Binding-site contacts:
Ligand atom CD1 contacts residue FAD1 of chain 1.E at 3.2 Å.
Ligand atom C12 contacts residue PHE526 of chain 1.A at 3.6 Å (hydrophobic).
Ligand atom C14 contacts residue MET206 of chain 1.A at 3.5 Å (hydrophobic).
Ligand atom CD1 contacts residue PHE526 of chain 1.A at 4.0 Å (hydrophobic).
Ligand atom C3 contacts residue PHE225 of chain 1.A at 3.6 Å (hydrophobic).
Ligand atom CE2 contacts residue PHE526 of chain 1.A at 3.2 Å (hydrophobic).
Ligand atom C2 contacts residue HIS228 of chain 1.A at 4.0 Å.
Ligand atom OH contacts residue TYR221 of chain 1.A at 3.0 Å (h-bond).
Ligand atom CZ contacts residue PHE207 of chain 1.A at 4.0 Å (hydrophobic).
Ligand atom O2 contacts residue ARG98 of chain 1.A at 3.5 Å (salt-bridge).
Ligand atom O contacts residue MET206 of chain 1.A at 3.3 Å (h-bond).
Ligand atom C5 contacts residue PHE207 of chain 1.A at 4.0 Å (hydrophobic).
Ligand atom O contacts residue ALA102 of chain 1.A at 3.8 Å.
Ligand atom OH contacts residue PHE207 of chain 1.A at 3.0 Å (h-bond).
Ligand atom C15 contacts residue MET206 of chain 1.A at 3.8 Å (hydrophobic).
Ligand atom CA contacts residue MET206 of chain 1.A at 3.3 Å (hydrophobic).
Ligand atom C15 contacts residue THR205 of chain 1.A at 3.7 Å.
Ligand atom C2 contacts residue PHE225 of chain 1.A at 3.6 Å (hydrophobic).
Ligand atom CZ contacts residue TYR221 of chain 1.A at 3.5 Å (hydrophobic).
Ligand atom C contacts residue ALA102 of chain 1.A at 3.9 Å (hydrophobic).
Ligand atom OH contacts residue PHE526 of chain 1.A at 3.8 Å.
Ligand atom C14 contacts residue THR205 of chain 1.A at 3.7 Å.
Ligand atom C13 contacts residue TRP364 of chain 1.A at 4.0 Å (hydrophobic).
Ligand atom CZ contacts residue PHE526 of chain 1.A at 3.1 Å (hydrophobic).
Ligand atom C3 contacts residue GLU104 of chain 1.A at 4.0 Å.
Ligand atom C1 contacts residue MET206 of chain 1.A at 3.7 Å (hydrophobic).
Ligand atom O2 contacts residue FAD1 of chain 1.E at 3.3 Å (h-bond).
Ligand atom CE1 contacts residue PHE207 of chain 1.A at 3.2 Å (hydrophobic).
Ligand atom C6 contacts residue FAD1 of chain 1.E at 3.9 Å.
Ligand atom CE1 contacts residue MET206 of chain 1.A at 4.0 Å (hydrophobic).
Ligand atom O2 contacts residue ALA102 of chain 1.A at 3.2 Å.
Ligand atom CD2 contacts residue MET206 of chain 1.A at 3.6 Å (hydrophobic).
Ligand atom C contacts residue MET206 of chain 1.A at 3.6 Å (hydrophobic).
Ligand atom C15 contacts residue TYR432 of chain 1.A at 4.0 Å (hydrophobic).
Ligand atom C1 contacts residue PHE207 of chain 1.A at 3.7 Å (hydrophobic).
Ligand atom CB contacts residue ARG98 of chain 1.A at 3.4 Å.
Ligand atom CE2 contacts residue FAD1 of chain 1.E at 4.0 Å.
Ligand atom C4 contacts residue PHE207 of chain 1.A at 3.4 Å (hydrophobic).
Ligand atom C6 contacts residue ALA102 of chain 1.A at 3.9 Å (hydrophobic).
Ligand atom CB contacts residue MET206 of chain 1.A at 3.8 Å (hydrophobic).

Sequence of chain 1.A:
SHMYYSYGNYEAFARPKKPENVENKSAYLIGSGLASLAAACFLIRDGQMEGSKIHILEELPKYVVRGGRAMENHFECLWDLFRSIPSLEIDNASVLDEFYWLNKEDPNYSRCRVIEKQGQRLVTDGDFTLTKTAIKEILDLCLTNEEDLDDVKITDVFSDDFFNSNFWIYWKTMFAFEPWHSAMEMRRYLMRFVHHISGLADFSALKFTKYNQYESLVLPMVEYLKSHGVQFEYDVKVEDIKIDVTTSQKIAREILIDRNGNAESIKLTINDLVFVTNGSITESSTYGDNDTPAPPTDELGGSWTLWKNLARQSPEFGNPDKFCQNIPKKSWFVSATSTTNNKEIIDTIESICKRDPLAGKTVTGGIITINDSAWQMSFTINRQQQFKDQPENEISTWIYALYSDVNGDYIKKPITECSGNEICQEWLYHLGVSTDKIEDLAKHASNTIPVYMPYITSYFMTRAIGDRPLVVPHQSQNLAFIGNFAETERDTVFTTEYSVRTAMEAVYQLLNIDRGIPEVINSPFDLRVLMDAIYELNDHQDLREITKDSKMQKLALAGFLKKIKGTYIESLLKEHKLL

This small molecule binds to this protein.
Small molecule (SMILES): CCCCCCCC[C@@H](O)CCCCCCCCC(=O)O